Binding-site contacts:
Ligand atom C2 contacts residue THR70 of chain 2.A at 4.2 Å.
Ligand atom C5 contacts residue ASN77 of chain 2.A at 3.7 Å.
Ligand atom C2 contacts residue ASN77 of chain 2.A at 2.5 Å.
Ligand atom O5 contacts residue ASN77 of chain 2.A at 2.4 Å (h-bond).
Ligand atom N2 contacts residue ASN77 of chain 2.A at 2.9 Å (h-bond).
Ligand atom C3 contacts residue ASN77 of chain 2.A at 3.8 Å.
Ligand atom C8 contacts residue VAL21 of chain 2.A at 3.7 Å (hydrophobic).
Ligand atom O6 contacts residue THR79 of chain 2.A at 4.5 Å.
Ligand atom C4 contacts residue ASN77 of chain 2.A at 4.3 Å.
Ligand atom C1 contacts residue SER19 of chain 2.A at 4.5 Å.
Ligand atom C1 contacts residue ASN77 of chain 2.A at 1.4 Å.
Ligand atom O2 contacts residue THR79 of chain 2.A at 4.4 Å.
Ligand atom C8 contacts residue ASN77 of chain 2.A at 4.4 Å.
Ligand atom C5 contacts residue SER19 of chain 2.A at 4.3 Å.
Ligand atom O7 contacts residue ASN77 of chain 2.A at 4.3 Å.
Ligand atom C5 contacts residue THR79 of chain 2.A at 4.5 Å.
Ligand atom O3 contacts residue THR70 of chain 2.A at 4.4 Å.
Ligand atom C7 contacts residue ASN77 of chain 2.A at 3.8 Å.
Ligand atom C1 contacts residue THR79 of chain 2.A at 4.4 Å.
Ligand atom O2 contacts residue GLY69 of chain 2.A at 4.0 Å.
Ligand atom O2 contacts residue THR70 of chain 2.A at 4.0 Å.
Ligand atom O5 contacts residue THR79 of chain 2.A at 4.3 Å.

The small molecule below binds the protein below.
Small molecule (SMILES): CC(=O)N[C@H]1CO[C@H](CO[C@@H]2O[C@@H](C)[C@@H](O)[C@@H](O)[C@@H]2O)[C@@H](O)[C@@H]1O

Sequence of chain 2.A:
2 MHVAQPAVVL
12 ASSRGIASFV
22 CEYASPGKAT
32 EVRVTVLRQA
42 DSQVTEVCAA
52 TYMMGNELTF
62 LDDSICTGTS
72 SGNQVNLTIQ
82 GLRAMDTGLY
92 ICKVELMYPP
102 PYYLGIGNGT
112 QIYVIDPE